Binding-site contacts:
Ligand atom C8 contacts residue GLU34 of chain 2.A at 3.5 Å.
Ligand atom C1 contacts residue MET23 of chain 2.A at 3.9 Å (hydrophobic).
Ligand atom O6 contacts residue GLU34 of chain 2.A at 3.3 Å (salt-bridge).
Ligand atom C6 contacts residue HIS105 of chain 2.A at 3.1 Å.
Ligand atom C7 contacts residue ASN220 of chain 2.A at 3.1 Å.
Ligand atom O2 contacts residue MET23 of chain 2.A at 3.3 Å (h-bond).
Ligand atom O5 contacts residue TYR218 of chain 2.A at 4.1 Å.
Ligand atom O5 contacts residue TRP24 of chain 2.A at 4.0 Å.
Ligand atom C6 contacts residue GLU34 of chain 2.A at 3.6 Å.
Ligand atom O6 contacts residue HIS105 of chain 2.A at 2.6 Å (h-bond).
Ligand atom C6 contacts residue MET23 of chain 2.A at 3.6 Å (hydrophobic).
Ligand atom C5 contacts residue HIS105 of chain 2.A at 3.9 Å.
Ligand atom C5 contacts residue MET23 of chain 2.A at 3.7 Å (hydrophobic).
Ligand atom C4 contacts residue MET23 of chain 2.A at 3.6 Å (hydrophobic).
Ligand atom O5 contacts residue MET23 of chain 2.A at 3.2 Å (h-bond).
Ligand atom C5 contacts residue ASN220 of chain 2.A at 3.7 Å.
Ligand atom C8 contacts residue TRP112 of chain 2.A at 3.9 Å (hydrophobic).
Ligand atom N2 contacts residue ASN220 of chain 2.A at 2.8 Å (h-bond).
Ligand atom C3 contacts residue TRP24 of chain 2.A at 4.0 Å (hydrophobic).
Ligand atom O7 contacts residue GLU211 of chain 2.A at 3.1 Å (salt-bridge).
Ligand atom O4 contacts residue TRP24 of chain 2.A at 3.6 Å.
Ligand atom C6 contacts residue TRP112 of chain 2.A at 3.6 Å (hydrophobic).
Ligand atom C2 contacts residue ASN220 of chain 2.A at 2.4 Å.
Ligand atom O6 contacts residue TRP24 of chain 2.A at 3.6 Å.
Ligand atom C1 contacts residue ASN220 of chain 2.A at 1.4 Å.
Ligand atom C8 contacts residue ALA209 of chain 2.A at 3.8 Å (hydrophobic).
Ligand atom O5 contacts residue ASN220 of chain 2.A at 2.4 Å (h-bond).
Ligand atom O5 contacts residue HIS105 of chain 2.A at 3.4 Å.
Ligand atom C1 contacts residue GLU34 of chain 2.A at 3.8 Å.
Ligand atom C7 contacts residue GLU34 of chain 2.A at 3.7 Å.
Ligand atom O2 contacts residue TRP24 of chain 2.A at 3.4 Å.
Ligand atom C2 contacts residue GLU34 of chain 2.A at 3.7 Å.
Ligand atom C3 contacts residue ASN220 of chain 2.A at 3.8 Å.
Ligand atom C1 contacts residue TRP24 of chain 2.A at 3.9 Å (hydrophobic).
Ligand atom C5 contacts residue TRP24 of chain 2.A at 3.5 Å (hydrophobic).
Ligand atom C3 contacts residue GLU34 of chain 2.A at 4.0 Å.
Ligand atom O7 contacts residue ASN220 of chain 2.A at 3.1 Å (h-bond).
Ligand atom C6 contacts residue TRP24 of chain 2.A at 3.9 Å (hydrophobic).
Ligand atom O7 contacts residue TYR218 of chain 2.A at 3.3 Å (h-bond).
Ligand atom N2 contacts residue GLU34 of chain 2.A at 2.8 Å (salt-bridge).

The small molecule below binds the protein below.
Small molecule (SMILES): CC(=O)N[C@H]1[C@H](O[C@H]2[C@H](O)[C@@H](NC(C)=O)CO[C@@H]2CO)O[C@H](CO)[C@@H](O[C@@H]2O[C@H](CO[C@H]3O[C@H](CO)[C@@H](O)[C@H](O[C@H]4O[C@H](CO)[C@@H](O)[C@H](O)[C@@H]4O)[C@@H]3O)[C@@H](O)[C@H](O[C@H]3O[C@H](CO)[C@@H](O)[C@H](O)[C@@H]3O)[C@@H]2O)[C@@H]1O

Sequence of chain 2.A:
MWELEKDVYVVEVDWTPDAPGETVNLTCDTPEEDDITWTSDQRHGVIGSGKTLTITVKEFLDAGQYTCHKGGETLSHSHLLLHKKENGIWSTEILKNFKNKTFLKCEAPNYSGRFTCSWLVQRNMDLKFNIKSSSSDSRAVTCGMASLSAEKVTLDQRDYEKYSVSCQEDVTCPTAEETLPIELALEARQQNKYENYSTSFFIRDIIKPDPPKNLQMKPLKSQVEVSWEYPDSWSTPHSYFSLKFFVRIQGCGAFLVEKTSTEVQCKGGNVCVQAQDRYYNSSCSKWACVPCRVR